Sequence of chain 23.A:
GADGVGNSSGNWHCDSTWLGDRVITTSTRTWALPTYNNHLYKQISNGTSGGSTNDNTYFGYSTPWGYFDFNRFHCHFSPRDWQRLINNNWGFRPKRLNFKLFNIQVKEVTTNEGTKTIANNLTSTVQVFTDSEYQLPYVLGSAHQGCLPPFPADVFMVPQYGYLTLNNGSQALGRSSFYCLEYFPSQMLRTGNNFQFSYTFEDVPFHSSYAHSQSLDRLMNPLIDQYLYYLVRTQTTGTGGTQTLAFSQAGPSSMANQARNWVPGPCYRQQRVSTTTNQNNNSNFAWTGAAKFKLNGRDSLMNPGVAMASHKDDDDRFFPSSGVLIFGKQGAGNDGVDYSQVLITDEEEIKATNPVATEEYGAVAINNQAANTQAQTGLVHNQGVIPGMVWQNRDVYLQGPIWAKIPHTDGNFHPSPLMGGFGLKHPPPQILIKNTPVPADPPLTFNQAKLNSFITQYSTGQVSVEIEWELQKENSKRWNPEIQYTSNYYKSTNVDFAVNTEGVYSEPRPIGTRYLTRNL

This protein binds this small molecule.
Small molecule (SMILES): Nc1ncnc2c1ncn2[C@H]1C[C@H](O)[C@@H](COP(=O)(O)O)O1

Sequence of chain 1.A:
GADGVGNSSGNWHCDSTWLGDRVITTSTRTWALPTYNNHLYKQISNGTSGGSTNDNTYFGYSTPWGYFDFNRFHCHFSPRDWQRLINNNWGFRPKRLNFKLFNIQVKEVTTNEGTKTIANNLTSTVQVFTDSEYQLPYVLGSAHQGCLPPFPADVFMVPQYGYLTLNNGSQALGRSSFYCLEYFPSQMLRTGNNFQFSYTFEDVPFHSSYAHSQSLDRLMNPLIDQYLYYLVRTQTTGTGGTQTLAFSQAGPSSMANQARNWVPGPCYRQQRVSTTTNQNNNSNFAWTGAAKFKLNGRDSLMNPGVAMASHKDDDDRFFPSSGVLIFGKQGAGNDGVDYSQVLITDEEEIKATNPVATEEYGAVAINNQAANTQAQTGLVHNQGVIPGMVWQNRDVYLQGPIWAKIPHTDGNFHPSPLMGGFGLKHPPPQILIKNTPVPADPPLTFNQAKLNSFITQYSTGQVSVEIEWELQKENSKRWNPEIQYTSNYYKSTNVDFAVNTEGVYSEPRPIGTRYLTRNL

Binding-site contacts:
Ligand atom C4 contacts residue PRO631 of chain 23.A at 4.0 Å (hydrophobic).
Ligand atom N6 contacts residue GLY639 of chain 23.A at 3.6 Å (h-bond).
Ligand atom N1 contacts residue PHE638 of chain 23.A at 4.3 Å.
Ligand atom N1 contacts residue VAL420 of chain 23.A at 3.7 Å.
Ligand atom N3 contacts residue PRO631 of chain 23.A at 3.6 Å.
Ligand atom C8 contacts residue PRO421 of chain 23.A at 4.3 Å (hydrophobic).
Ligand atom C8 contacts residue HIS630 of chain 23.A at 3.3 Å.
Ligand atom C5 contacts residue PRO421 of chain 23.A at 4.1 Å (hydrophobic).
Ligand atom N7 contacts residue PRO421 of chain 23.A at 4.2 Å.
Ligand atom N1 contacts residue PRO421 of chain 23.A at 4.3 Å.
Ligand atom C6 contacts residue PRO421 of chain 23.A at 4.1 Å (hydrophobic).
Ligand atom C3' contacts residue HIS630 of chain 23.A at 4.4 Å.
Ligand atom N6 contacts residue PHE638 of chain 23.A at 3.9 Å.
Ligand atom C5 contacts residue PRO631 of chain 23.A at 4.2 Å (hydrophobic).
Ligand atom C2 contacts residue PRO631 of chain 23.A at 3.3 Å (hydrophobic).
Ligand atom C1' contacts residue HIS630 of chain 23.A at 4.0 Å.
Ligand atom O2P contacts residue ASP626 of chain 1.A at 4.2 Å.
Ligand atom N9 contacts residue PRO421 of chain 23.A at 4.4 Å.
Ligand atom C1' contacts residue PRO631 of chain 23.A at 4.3 Å (hydrophobic).
Ligand atom C2' contacts residue HIS630 of chain 23.A at 3.2 Å.
Ligand atom N7 contacts residue SER632 of chain 23.A at 4.1 Å.
Ligand atom N7 contacts residue ASN609 of chain 23.A at 3.8 Å.
Ligand atom N6 contacts residue SER632 of chain 23.A at 3.3 Å (h-bond).
Ligand atom N9 contacts residue HIS630 of chain 23.A at 4.2 Å.
Ligand atom N6 contacts residue VAL420 of chain 23.A at 4.0 Å.
Ligand atom N3 contacts residue GLY639 of chain 23.A at 4.3 Å.
Ligand atom N7 contacts residue HIS630 of chain 23.A at 4.1 Å.
Ligand atom C2 contacts residue VAL420 of chain 23.A at 4.3 Å (hydrophobic).
Ligand atom C6 contacts residue GLY639 of chain 23.A at 3.8 Å.
Ligand atom C6 contacts residue SER632 of chain 23.A at 3.9 Å.
Ligand atom C6 contacts residue VAL420 of chain 23.A at 4.0 Å (hydrophobic).
Ligand atom N1 contacts residue GLY639 of chain 23.A at 3.1 Å (h-bond).
Ligand atom C2 contacts residue PRO421 of chain 23.A at 4.5 Å (hydrophobic).
Ligand atom C5 contacts residue SER632 of chain 23.A at 4.1 Å.
Ligand atom N1 contacts residue PRO631 of chain 23.A at 3.5 Å (h-bond).
Ligand atom O1P contacts residue LYS641 of chain 1.A at 4.0 Å.
Ligand atom C6 contacts residue PRO631 of chain 23.A at 3.9 Å (hydrophobic).
Ligand atom N6 contacts residue GLY637 of chain 23.A at 3.7 Å.
Ligand atom C4 contacts residue PRO421 of chain 23.A at 4.3 Å (hydrophobic).
Ligand atom C2 contacts residue GLY639 of chain 23.A at 3.1 Å.